Binding-site contacts:
Ligand atom C12 contacts residue ASN142 of chain 1.A at 3.6 Å.
Ligand atom C13 contacts residue ASN142 of chain 1.A at 3.6 Å.
Ligand atom C15 contacts residue ASN142 of chain 1.A at 3.6 Å.
Ligand atom C10 contacts residue LEU141 of chain 1.A at 3.8 Å (hydrophobic).
Ligand atom N2 contacts residue PHE140 of chain 1.A at 3.5 Å.
Ligand atom O contacts residue MET165 of chain 1.A at 3.5 Å.
Ligand atom C1 contacts residue ARG188 of chain 1.A at 3.8 Å.
Ligand atom O contacts residue GLU166 of chain 1.A at 3.3 Å (salt-bridge).
Ligand atom C2 contacts residue GLN189 of chain 1.A at 3.4 Å.
Ligand atom C18 contacts residue MET165 of chain 1.A at 3.7 Å (hydrophobic).
Ligand atom C16 contacts residue ASN142 of chain 1.A at 3.9 Å.
Ligand atom C2 contacts residue MET49 of chain 1.A at 3.7 Å (hydrophobic).
Ligand atom C18 contacts residue HIS41 of chain 1.A at 3.5 Å.
Ligand atom N2 contacts residue GLU166 of chain 1.A at 3.8 Å.
Ligand atom C9 contacts residue GLU166 of chain 1.A at 3.9 Å.
Ligand atom CL contacts residue MET165 of chain 1.A at 3.7 Å.
Ligand atom CL contacts residue HIS41 of chain 1.A at 3.3 Å.
Ligand atom C18 contacts residue HIS164 of chain 1.A at 3.3 Å.
Ligand atom C12 contacts residue PHE140 of chain 1.A at 3.6 Å (hydrophobic).
Ligand atom N contacts residue GLN189 of chain 1.A at 3.4 Å (h-bond).
Ligand atom N2 contacts residue SER144 of chain 1.A at 3.7 Å.
Ligand atom C14 contacts residue ASN142 of chain 1.A at 3.6 Å.
Ligand atom N1 contacts residue CYS145 of chain 1.A at 3.5 Å (h-bond).
Ligand atom C contacts residue MET165 of chain 1.A at 3.5 Å (hydrophobic).
Ligand atom C11 contacts residue PHE140 of chain 1.A at 3.8 Å (hydrophobic).
Ligand atom C9 contacts residue CYS145 of chain 1.A at 3.8 Å (hydrophobic).
Ligand atom C3 contacts residue GLN189 of chain 1.A at 3.7 Å.
Ligand atom C10 contacts residue PHE140 of chain 1.A at 3.2 Å (hydrophobic).
Ligand atom C12 contacts residue LEU141 of chain 1.A at 3.6 Å (hydrophobic).
Ligand atom C11 contacts residue LEU141 of chain 1.A at 3.6 Å (hydrophobic).
Ligand atom N2 contacts residue HIS163 of chain 1.A at 2.9 Å (h-bond).
Ligand atom C contacts residue MET49 of chain 1.A at 3.5 Å (hydrophobic).
Ligand atom C contacts residue HIS164 of chain 1.A at 3.8 Å.
Ligand atom CL contacts residue HIS164 of chain 1.A at 3.7 Å.
Ligand atom C11 contacts residue ASN142 of chain 1.A at 3.8 Å.
Ligand atom C9 contacts residue HIS163 of chain 1.A at 3.2 Å.
Ligand atom C12 contacts residue GLU166 of chain 1.A at 3.8 Å.
Ligand atom C1 contacts residue MET49 of chain 1.A at 3.3 Å (hydrophobic).
Ligand atom CL contacts residue ASP187 of chain 1.A at 3.1 Å.
Ligand atom C10 contacts residue GLU166 of chain 1.A at 3.6 Å.

A small-molecule ligand and the protein it binds are described below.
Small molecule (SMILES): O=C(Nc1cncc2ccccc12)[C@@H]1CCNc2ccc(Cl)cc21

Sequence of chain 2.A:
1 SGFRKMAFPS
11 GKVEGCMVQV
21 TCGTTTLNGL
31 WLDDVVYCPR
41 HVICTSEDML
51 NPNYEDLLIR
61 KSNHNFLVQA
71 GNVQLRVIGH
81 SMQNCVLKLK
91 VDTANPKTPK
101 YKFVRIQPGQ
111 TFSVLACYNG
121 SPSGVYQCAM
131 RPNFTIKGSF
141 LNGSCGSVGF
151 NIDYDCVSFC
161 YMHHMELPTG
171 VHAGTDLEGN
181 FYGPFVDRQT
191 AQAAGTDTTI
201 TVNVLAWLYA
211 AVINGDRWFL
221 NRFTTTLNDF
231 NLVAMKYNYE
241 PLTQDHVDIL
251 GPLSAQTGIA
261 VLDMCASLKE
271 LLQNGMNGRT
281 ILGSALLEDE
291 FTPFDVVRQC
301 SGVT

Sequence of chain 1.A:
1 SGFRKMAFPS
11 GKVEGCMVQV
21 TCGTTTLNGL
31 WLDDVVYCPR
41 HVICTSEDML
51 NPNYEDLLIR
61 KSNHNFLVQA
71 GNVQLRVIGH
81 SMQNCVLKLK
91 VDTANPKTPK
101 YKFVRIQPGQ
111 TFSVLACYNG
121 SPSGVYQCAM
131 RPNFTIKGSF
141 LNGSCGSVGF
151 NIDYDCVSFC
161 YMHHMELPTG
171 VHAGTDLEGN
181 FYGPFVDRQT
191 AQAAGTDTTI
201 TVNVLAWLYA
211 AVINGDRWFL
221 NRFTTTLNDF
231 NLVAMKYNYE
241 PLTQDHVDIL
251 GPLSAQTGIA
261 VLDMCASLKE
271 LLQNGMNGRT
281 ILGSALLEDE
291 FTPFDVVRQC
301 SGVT